Binding-site contacts:
Ligand atom C3 contacts residue ALA71 of chain 1.B at 3.9 Å (hydrophobic).
Ligand atom I2 contacts residue GLY136 of chain 1.B at 3.6 Å.
Ligand atom O4 contacts residue LEU122 of chain 1.B at 3.3 Å.
Ligand atom C10 contacts residue LEU138 of chain 1.B at 4.0 Å (hydrophobic).
Ligand atom I2 contacts residue PHE61 of chain 1.B at 3.9 Å.
Ligand atom C12 contacts residue ILE68 of chain 1.B at 3.8 Å (hydrophobic).
Ligand atom C6 contacts residue LEU138 of chain 1.B at 3.8 Å (hydrophobic).
Ligand atom O4 contacts residue THR121 of chain 1.B at 3.8 Å.
Ligand atom C14 contacts residue ARG112 of chain 1.B at 3.4 Å.
Ligand atom O1 contacts residue LEU138 of chain 1.B at 3.8 Å.
Ligand atom I1 contacts residue ILE68 of chain 1.B at 3.7 Å.
Ligand atom C4 contacts residue LEU133 of chain 1.B at 4.0 Å (hydrophobic).
Ligand atom C10 contacts residue ILE68 of chain 1.B at 4.0 Å (hydrophobic).
Ligand atom C7 contacts residue LEU122 of chain 1.B at 4.0 Å (hydrophobic).
Ligand atom C13 contacts residue MET105 of chain 1.B at 3.8 Å (hydrophobic).
Ligand atom O4 contacts residue ASN123 of chain 1.B at 2.9 Å (h-bond).
Ligand atom I2 contacts residue PHE64 of chain 1.B at 4.0 Å.
Ligand atom C8 contacts residue LEU138 of chain 1.B at 3.6 Å (hydrophobic).
Ligand atom C13 contacts residue ALA71 of chain 1.B at 4.1 Å (hydrophobic).
Ligand atom C9 contacts residue LEU122 of chain 1.B at 4.0 Å (hydrophobic).
Ligand atom C14 contacts residue LEU122 of chain 1.B at 4.1 Å (hydrophobic).
Ligand atom O4 contacts residue ALA109 of chain 1.B at 3.5 Å.
Ligand atom O1 contacts residue MET234 of chain 1.B at 3.8 Å.
Ligand atom C10 contacts residue HIS227 of chain 1.B at 3.5 Å.
Ligand atom C14 contacts residue ASN123 of chain 1.B at 3.1 Å.
Ligand atom O3 contacts residue ARG112 of chain 1.B at 3.0 Å (salt-bridge).
Ligand atom I1 contacts residue PHE64 of chain 1.B at 3.3 Å.
Ligand atom I3 contacts residue ILE145 of chain 1.B at 3.6 Å.
Ligand atom C10 contacts residue MET102 of chain 1.B at 4.0 Å (hydrophobic).
Ligand atom C3 contacts residue ASN123 of chain 1.B at 3.3 Å.
Ligand atom C1 contacts residue ASN123 of chain 1.B at 3.8 Å.
Ligand atom C13 contacts residue ASN123 of chain 1.B at 3.4 Å.
Ligand atom C11 contacts residue MET105 of chain 1.B at 3.5 Å (hydrophobic).
Ligand atom C12 contacts residue HIS227 of chain 1.B at 4.0 Å.
Ligand atom I1 contacts residue ILE67 of chain 1.B at 4.0 Å.
Ligand atom O2 contacts residue LEU122 of chain 1.B at 4.0 Å.
Ligand atom O1 contacts residue PHE247 of chain 1.B at 3.2 Å.
Ligand atom O3 contacts residue ASN123 of chain 1.B at 3.0 Å (h-bond).
Ligand atom O4 contacts residue ARG112 of chain 1.B at 2.8 Å (salt-bridge).
Ligand atom C11 contacts residue ALA109 of chain 1.B at 3.7 Å (hydrophobic).

A small-molecule ligand and the protein it binds are described below.
Small molecule (SMILES): O=C(O)Cc1cc(I)c(Oc2ccc(O)c(I)c2)c(I)c1

Sequence of chain 1.B:
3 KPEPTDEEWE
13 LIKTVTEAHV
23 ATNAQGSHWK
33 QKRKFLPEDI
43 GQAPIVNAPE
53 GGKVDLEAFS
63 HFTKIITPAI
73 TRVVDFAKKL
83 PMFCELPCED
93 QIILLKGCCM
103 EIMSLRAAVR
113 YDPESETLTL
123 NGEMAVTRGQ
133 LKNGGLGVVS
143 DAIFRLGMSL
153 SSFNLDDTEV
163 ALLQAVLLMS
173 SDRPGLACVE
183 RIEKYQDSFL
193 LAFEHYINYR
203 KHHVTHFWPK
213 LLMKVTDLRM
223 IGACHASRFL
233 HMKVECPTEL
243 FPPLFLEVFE